Sequence of chain 1.B:
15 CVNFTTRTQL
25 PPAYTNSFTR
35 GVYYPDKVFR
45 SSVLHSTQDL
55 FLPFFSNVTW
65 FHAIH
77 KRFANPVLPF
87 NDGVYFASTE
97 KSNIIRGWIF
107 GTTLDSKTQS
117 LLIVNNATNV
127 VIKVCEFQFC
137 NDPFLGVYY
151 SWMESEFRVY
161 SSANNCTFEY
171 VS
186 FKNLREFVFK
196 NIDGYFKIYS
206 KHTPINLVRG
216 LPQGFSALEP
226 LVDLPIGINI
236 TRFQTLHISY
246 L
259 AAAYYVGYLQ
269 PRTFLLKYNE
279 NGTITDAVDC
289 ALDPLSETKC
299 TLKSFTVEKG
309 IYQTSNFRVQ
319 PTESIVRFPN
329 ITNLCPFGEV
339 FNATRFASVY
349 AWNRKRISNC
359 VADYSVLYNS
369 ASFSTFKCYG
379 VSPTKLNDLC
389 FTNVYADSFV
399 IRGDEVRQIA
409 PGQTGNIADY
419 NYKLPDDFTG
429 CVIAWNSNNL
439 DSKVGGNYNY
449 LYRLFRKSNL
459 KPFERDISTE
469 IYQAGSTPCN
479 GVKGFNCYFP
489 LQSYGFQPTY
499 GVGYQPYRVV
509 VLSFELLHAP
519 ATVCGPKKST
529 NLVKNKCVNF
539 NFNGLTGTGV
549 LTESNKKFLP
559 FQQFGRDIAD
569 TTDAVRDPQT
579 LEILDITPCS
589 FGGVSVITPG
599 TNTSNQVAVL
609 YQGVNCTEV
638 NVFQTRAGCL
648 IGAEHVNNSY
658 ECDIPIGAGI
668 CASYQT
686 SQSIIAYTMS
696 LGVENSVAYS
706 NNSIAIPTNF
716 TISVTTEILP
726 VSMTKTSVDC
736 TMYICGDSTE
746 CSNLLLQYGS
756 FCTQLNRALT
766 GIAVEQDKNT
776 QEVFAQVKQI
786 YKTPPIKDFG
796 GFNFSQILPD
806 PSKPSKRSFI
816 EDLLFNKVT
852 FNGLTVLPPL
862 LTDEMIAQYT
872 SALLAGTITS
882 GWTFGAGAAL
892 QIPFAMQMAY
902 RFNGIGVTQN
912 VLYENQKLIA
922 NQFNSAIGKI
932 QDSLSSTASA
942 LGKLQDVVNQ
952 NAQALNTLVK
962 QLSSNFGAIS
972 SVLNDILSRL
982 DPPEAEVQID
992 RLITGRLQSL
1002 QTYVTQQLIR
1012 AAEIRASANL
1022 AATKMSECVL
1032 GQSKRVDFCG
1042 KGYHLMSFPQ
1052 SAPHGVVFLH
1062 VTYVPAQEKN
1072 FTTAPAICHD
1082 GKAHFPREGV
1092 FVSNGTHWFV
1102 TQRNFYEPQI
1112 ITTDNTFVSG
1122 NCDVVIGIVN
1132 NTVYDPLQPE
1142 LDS

Sequence of chain 1.C:
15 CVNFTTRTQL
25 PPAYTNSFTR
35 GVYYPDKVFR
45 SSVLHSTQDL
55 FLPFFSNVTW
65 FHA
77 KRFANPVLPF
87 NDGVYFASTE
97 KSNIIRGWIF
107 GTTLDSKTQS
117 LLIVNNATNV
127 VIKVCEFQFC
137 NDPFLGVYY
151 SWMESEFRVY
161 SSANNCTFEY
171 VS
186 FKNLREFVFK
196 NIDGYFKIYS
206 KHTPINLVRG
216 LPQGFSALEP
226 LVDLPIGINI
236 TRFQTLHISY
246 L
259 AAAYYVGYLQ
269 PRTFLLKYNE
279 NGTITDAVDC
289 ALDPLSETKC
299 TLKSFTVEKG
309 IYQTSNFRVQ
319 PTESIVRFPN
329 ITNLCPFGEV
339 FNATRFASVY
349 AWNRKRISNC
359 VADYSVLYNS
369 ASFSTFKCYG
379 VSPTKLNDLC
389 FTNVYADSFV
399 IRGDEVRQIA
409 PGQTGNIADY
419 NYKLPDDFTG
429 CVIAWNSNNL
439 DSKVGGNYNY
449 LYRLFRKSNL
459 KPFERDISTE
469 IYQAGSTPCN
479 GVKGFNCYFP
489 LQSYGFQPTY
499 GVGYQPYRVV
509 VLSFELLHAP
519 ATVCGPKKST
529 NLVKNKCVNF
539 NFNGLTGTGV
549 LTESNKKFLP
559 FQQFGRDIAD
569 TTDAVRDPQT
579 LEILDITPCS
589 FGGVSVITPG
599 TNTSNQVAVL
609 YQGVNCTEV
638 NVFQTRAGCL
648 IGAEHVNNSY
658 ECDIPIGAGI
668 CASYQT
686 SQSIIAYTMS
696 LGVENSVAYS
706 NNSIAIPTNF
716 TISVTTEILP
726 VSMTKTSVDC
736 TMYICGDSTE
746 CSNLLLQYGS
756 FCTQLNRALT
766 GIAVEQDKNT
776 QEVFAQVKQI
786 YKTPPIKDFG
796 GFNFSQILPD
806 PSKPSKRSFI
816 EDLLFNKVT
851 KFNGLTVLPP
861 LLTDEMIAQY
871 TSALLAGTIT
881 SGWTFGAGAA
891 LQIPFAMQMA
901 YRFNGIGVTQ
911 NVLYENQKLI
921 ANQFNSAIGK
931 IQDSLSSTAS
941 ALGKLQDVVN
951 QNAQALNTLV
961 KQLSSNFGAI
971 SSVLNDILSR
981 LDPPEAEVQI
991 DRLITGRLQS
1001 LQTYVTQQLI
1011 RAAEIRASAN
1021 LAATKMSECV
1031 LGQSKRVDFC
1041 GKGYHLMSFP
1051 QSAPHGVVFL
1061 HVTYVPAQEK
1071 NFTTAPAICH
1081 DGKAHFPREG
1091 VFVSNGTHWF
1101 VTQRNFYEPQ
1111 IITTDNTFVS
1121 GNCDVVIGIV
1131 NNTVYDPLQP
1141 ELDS

The small molecule below binds the protein below.
Small molecule (SMILES): CC(=O)N[C@@H]1[C@@H](O)[C@H](O)[C@@H](CO)O[C@H]1O

Binding-site contacts:
Ligand atom C7 contacts residue ASN1071 of chain 1.B at 3.2 Å.
Ligand atom C2 contacts residue GLN892 of chain 1.C at 4.4 Å.
Ligand atom N2 contacts residue GLN892 of chain 1.C at 4.3 Å.
Ligand atom C8 contacts residue GLU1069 of chain 1.B at 3.1 Å.
Ligand atom C3 contacts residue ASN1071 of chain 1.B at 3.8 Å.
Ligand atom O6 contacts residue ALA703 of chain 1.B at 4.0 Å.
Ligand atom O5 contacts residue GLN892 of chain 1.C at 4.4 Å.
Ligand atom C4 contacts residue ASN1071 of chain 1.B at 4.2 Å.
Ligand atom C6 contacts residue ALA703 of chain 1.B at 3.6 Å (hydrophobic).
Ligand atom C1 contacts residue ASN1071 of chain 1.B at 1.4 Å.
Ligand atom C4 contacts residue ALA703 of chain 1.B at 4.5 Å (hydrophobic).
Ligand atom N2 contacts residue ASN1071 of chain 1.B at 2.6 Å (h-bond).
Ligand atom C1 contacts residue GLN892 of chain 1.C at 3.5 Å.
Ligand atom C8 contacts residue LYS1070 of chain 1.B at 3.6 Å.
Ligand atom O5 contacts residue ALA703 of chain 1.B at 4.3 Å.
Ligand atom O4 contacts residue ALA703 of chain 1.B at 4.3 Å.
Ligand atom O5 contacts residue ASN1071 of chain 1.B at 2.4 Å (h-bond).
Ligand atom C2 contacts residue ASN1071 of chain 1.B at 2.5 Å.
Ligand atom C7 contacts residue GLU1069 of chain 1.B at 4.5 Å.
Ligand atom C5 contacts residue ASN1071 of chain 1.B at 3.7 Å.
Ligand atom C8 contacts residue ASN1071 of chain 1.B at 3.5 Å.
Ligand atom O7 contacts residue ASN1071 of chain 1.B at 3.8 Å.
Ligand atom C5 contacts residue ALA703 of chain 1.B at 3.5 Å (hydrophobic).